Binding-site contacts:
Ligand atom O42 contacts residue ARG266 of chain 1.A at 2.6 Å (salt-bridge).
Ligand atom O4 contacts residue THR268 of chain 1.A at 3.5 Å (h-bond).
Ligand atom O53 contacts residue LYS507 of chain 1.A at 3.4 Å.
Ligand atom O6 contacts residue TYR567 of chain 1.A at 3.7 Å.
Ligand atom C3 contacts residue ARG568 of chain 1.A at 3.7 Å.
Ligand atom P5 contacts residue ARG510 of chain 1.A at 4.0 Å.
Ligand atom C2 contacts residue ARG568 of chain 1.A at 4.0 Å.
Ligand atom O43 contacts residue ARG266 of chain 1.A at 3.9 Å.
Ligand atom P5 contacts residue TYR567 of chain 1.A at 3.9 Å.
Ligand atom O3 contacts residue ARG568 of chain 1.A at 2.5 Å (salt-bridge).
Ligand atom O41 contacts residue THR268 of chain 1.A at 4.1 Å.
Ligand atom O11 contacts residue ARG568 of chain 1.A at 2.5 Å (salt-bridge).
Ligand atom O1 contacts residue ARG568 of chain 1.A at 3.2 Å (salt-bridge).
Ligand atom P4 contacts residue LYS569 of chain 1.A at 3.9 Å.
Ligand atom O42 contacts residue LYS569 of chain 1.A at 2.6 Å (salt-bridge).
Ligand atom P4 contacts residue THR268 of chain 1.A at 3.6 Å.
Ligand atom C1 contacts residue ARG568 of chain 1.A at 4.1 Å.
Ligand atom O2 contacts residue ARG568 of chain 1.A at 3.5 Å (salt-bridge).
Ligand atom C4 contacts residue LYS569 of chain 1.A at 3.9 Å.
Ligand atom C2 contacts residue ARG270 of chain 1.A at 3.8 Å.
Ligand atom O51 contacts residue LYS569 of chain 1.A at 3.5 Å (salt-bridge).
Ligand atom O51 contacts residue TYR567 of chain 1.A at 3.0 Å (h-bond).
Ligand atom O43 contacts residue THR268 of chain 1.A at 2.7 Å (h-bond).
Ligand atom P5 contacts residue LYS569 of chain 1.A at 3.7 Å.
Ligand atom O4 contacts residue ARG270 of chain 1.A at 4.0 Å.
Ligand atom P1 contacts residue ARG568 of chain 1.A at 3.4 Å.
Ligand atom O53 contacts residue TYR567 of chain 1.A at 4.0 Å.
Ligand atom P5 contacts residue LYS507 of chain 1.A at 3.8 Å.
Ligand atom O6 contacts residue ARG503 of chain 1.A at 3.7 Å.
Ligand atom O3 contacts residue LYS569 of chain 1.A at 4.0 Å.
Ligand atom P4 contacts residue ARG266 of chain 1.A at 3.8 Å.
Ligand atom O51 contacts residue LYS507 of chain 1.A at 3.6 Å.
Ligand atom O51 contacts residue ARG510 of chain 1.A at 2.6 Å (salt-bridge).
Ligand atom C5 contacts residue LYS569 of chain 1.A at 3.7 Å.
Ligand atom O13 contacts residue ARG568 of chain 1.A at 4.0 Å.
Ligand atom O12 contacts residue ARG503 of chain 1.A at 3.6 Å.
Ligand atom C6 contacts residue LYS569 of chain 1.A at 3.7 Å.
Ligand atom O43 contacts residue THR267 of chain 1.A at 3.9 Å.
Ligand atom O5 contacts residue LYS569 of chain 1.A at 2.9 Å (salt-bridge).
Ligand atom O52 contacts residue LYS507 of chain 1.A at 3.7 Å.

Sequence of chain 1.A:
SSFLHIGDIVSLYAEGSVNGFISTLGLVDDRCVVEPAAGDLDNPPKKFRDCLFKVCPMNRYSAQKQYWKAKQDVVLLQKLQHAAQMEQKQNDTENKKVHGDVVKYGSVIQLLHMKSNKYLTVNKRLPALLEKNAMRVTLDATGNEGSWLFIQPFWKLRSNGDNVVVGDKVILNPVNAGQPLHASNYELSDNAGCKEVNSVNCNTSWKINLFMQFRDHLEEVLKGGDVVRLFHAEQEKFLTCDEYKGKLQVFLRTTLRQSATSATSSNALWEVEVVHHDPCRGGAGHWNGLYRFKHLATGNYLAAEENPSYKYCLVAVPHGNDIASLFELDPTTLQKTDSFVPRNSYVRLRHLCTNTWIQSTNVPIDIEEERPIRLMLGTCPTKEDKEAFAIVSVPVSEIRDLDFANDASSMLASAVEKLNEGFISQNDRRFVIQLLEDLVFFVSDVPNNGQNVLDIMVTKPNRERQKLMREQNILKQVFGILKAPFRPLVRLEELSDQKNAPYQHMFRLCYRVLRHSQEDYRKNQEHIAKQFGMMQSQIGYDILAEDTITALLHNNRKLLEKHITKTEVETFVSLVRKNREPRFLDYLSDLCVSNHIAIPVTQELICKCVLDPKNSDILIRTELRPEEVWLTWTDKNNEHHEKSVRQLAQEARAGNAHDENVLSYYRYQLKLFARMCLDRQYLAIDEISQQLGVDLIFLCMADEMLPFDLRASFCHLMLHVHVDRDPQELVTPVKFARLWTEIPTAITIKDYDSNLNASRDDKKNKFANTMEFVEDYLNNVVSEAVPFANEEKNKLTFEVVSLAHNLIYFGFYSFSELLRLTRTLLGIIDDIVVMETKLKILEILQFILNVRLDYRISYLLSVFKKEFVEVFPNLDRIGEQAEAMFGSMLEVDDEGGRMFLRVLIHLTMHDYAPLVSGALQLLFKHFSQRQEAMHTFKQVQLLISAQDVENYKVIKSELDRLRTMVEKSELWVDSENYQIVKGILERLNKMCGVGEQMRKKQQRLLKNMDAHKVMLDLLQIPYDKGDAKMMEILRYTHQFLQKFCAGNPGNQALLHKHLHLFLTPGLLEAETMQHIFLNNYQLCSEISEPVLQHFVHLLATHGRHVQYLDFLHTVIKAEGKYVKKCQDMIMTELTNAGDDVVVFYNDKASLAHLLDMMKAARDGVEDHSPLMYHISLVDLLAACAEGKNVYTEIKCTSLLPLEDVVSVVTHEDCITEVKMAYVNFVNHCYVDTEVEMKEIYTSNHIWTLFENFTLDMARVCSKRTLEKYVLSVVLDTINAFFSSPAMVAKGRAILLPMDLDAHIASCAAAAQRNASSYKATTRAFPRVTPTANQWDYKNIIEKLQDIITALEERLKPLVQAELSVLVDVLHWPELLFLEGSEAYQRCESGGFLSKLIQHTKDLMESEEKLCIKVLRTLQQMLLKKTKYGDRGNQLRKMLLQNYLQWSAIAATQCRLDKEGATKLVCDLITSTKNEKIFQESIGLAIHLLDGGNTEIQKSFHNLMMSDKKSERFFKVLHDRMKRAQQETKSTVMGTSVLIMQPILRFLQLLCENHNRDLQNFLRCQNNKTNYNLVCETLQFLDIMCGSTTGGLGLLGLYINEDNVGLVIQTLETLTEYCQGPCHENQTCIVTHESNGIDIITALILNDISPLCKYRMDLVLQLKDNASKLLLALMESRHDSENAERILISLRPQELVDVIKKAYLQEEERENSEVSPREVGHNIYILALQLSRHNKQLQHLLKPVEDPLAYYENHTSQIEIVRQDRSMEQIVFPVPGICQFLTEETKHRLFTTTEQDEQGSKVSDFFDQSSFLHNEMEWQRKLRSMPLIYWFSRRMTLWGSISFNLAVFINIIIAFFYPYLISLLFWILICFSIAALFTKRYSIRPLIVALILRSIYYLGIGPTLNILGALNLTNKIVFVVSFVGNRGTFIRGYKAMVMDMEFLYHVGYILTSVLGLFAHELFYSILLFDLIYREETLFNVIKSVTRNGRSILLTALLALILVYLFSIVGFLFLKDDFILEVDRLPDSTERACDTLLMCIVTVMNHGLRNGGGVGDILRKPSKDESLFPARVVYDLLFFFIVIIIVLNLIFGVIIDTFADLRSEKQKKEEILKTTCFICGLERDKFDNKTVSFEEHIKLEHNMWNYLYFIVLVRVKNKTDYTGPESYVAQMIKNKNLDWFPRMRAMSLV

A small-molecule ligand and the protein it binds are described below.
Small molecule (SMILES): O=P(O)(O)O[C@@H]1[C@H](O)[C@H](O)[C@@H](OP(=O)(O)O)[C@H](OP(=O)(O)O)[C@H]1O